Binding-site contacts:
Ligand atom OAF contacts residue GLN35 of chain 1.A at 3.6 Å.
Ligand atom NAQ contacts residue ARG95 of chain 1.A at 3.4 Å (salt-bridge).
Ligand atom OAS contacts residue LEU42 of chain 1.A at 3.5 Å.
Ligand atom CAW contacts residue GLN35 of chain 1.A at 3.2 Å.
Ligand atom OAE contacts residue ASN90 of chain 1.A at 3.0 Å (h-bond).
Ligand atom CAB contacts residue PHE33 of chain 1.A at 3.9 Å (hydrophobic).
Ligand atom CAL contacts residue PRO32 of chain 1.A at 3.8 Å (hydrophobic).
Ligand atom CAO contacts residue VAL96 of chain 1.A at 4.0 Å (hydrophobic).
Ligand atom CAN contacts residue VAL96 of chain 1.A at 3.7 Å (hydrophobic).
Ligand atom CAH contacts residue GLN35 of chain 1.A at 3.7 Å.
Ligand atom CAI contacts residue GLN35 of chain 1.A at 3.3 Å.
Ligand atom CBA contacts residue PRO32 of chain 1.A at 3.7 Å (hydrophobic).
Ligand atom CAO contacts residue PRO32 of chain 1.A at 3.7 Å (hydrophobic).
Ligand atom CAV contacts residue VAL96 of chain 1.A at 3.9 Å (hydrophobic).
Ligand atom CBB contacts residue PRO32 of chain 1.A at 4.0 Å (hydrophobic).
Ligand atom CAC contacts residue LEU31 of chain 1.A at 3.6 Å (hydrophobic).
Ligand atom CBA contacts residue LEU42 of chain 1.A at 4.0 Å (hydrophobic).
Ligand atom OAT contacts residue GLN35 of chain 1.A at 3.5 Å.
Ligand atom CAC contacts residue PRO32 of chain 1.A at 3.8 Å (hydrophobic).
Ligand atom OAE contacts residue VAL37 of chain 1.A at 3.9 Å.
Ligand atom CAB contacts residue PRO32 of chain 1.A at 3.5 Å (hydrophobic).
Ligand atom NAR contacts residue GLN35 of chain 1.A at 3.5 Å (h-bond).
Ligand atom CAV contacts residue VAL37 of chain 1.A at 3.6 Å (hydrophobic).
Ligand atom CAB contacts residue VAL37 of chain 1.A at 3.6 Å (hydrophobic).
Ligand atom CBF contacts residue VAL96 of chain 1.A at 3.7 Å (hydrophobic).
Ligand atom OAF contacts residue LEU42 of chain 1.A at 3.2 Å.
Ligand atom CAJ contacts residue ASN90 of chain 1.A at 3.2 Å.
Ligand atom CBD contacts residue GLN35 of chain 1.A at 3.2 Å.
Ligand atom CAK contacts residue ASN90 of chain 1.A at 3.5 Å.
Ligand atom OAU contacts residue ARG95 of chain 1.A at 3.5 Å.
Ligand atom CAV contacts residue ASN90 of chain 1.A at 3.8 Å.
Ligand atom CAL contacts residue LEU42 of chain 1.A at 3.8 Å (hydrophobic).
Ligand atom CAK contacts residue VAL96 of chain 1.A at 4.0 Å (hydrophobic).
Ligand atom CBE contacts residue LEU42 of chain 1.A at 4.1 Å (hydrophobic).
Ligand atom CAY contacts residue VAL96 of chain 1.A at 3.8 Å (hydrophobic).
Ligand atom CBE contacts residue VAL96 of chain 1.A at 3.7 Å (hydrophobic).
Ligand atom OAE contacts residue TYR47 of chain 1.A at 4.0 Å.
Ligand atom CAG contacts residue GLN35 of chain 1.A at 3.4 Å.
Ligand atom CAX contacts residue PRO32 of chain 1.A at 3.8 Å (hydrophobic).
Ligand atom CAN contacts residue PRO32 of chain 1.A at 3.9 Å (hydrophobic).

A protein and the small-molecule ligand that binds it are described below.
Small molecule (SMILES): CCOc1ccc(C(C)=O)cc1-c1cc(NC(=O)c2ccco2)cc(-c2c(C)noc2C)c1

Sequence of chain 1.A:
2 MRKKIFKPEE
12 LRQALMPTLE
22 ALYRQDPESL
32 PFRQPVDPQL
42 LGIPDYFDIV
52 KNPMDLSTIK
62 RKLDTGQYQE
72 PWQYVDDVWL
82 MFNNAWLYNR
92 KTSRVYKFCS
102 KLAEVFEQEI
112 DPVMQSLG